Binding-site contacts:
Ligand atom OP2 contacts residue A2 of chain 3.F at 0.2 Å (h-bond).
Ligand atom N6 contacts residue A2 of chain 3.F at 0.2 Å (h-bond).
Ligand atom C8 contacts residue A1 of chain 2.F at 0.2 Å.
Ligand atom OP2 contacts residue A1 of chain 2.F at 0.2 Å (h-bond).
Ligand atom P contacts residue A1 of chain 2.F at 0.1 Å.
Ligand atom C1' contacts residue A2 of chain 3.F at 0.3 Å.
Ligand atom O4' contacts residue A2 of chain 3.F at 0.3 Å (h-bond).
Ligand atom OP3 contacts residue A2 of chain 3.F at 0.3 Å (h-bond).
Ligand atom O4' contacts residue A1 of chain 2.F at 0.3 Å (h-bond).
Ligand atom P contacts residue A2 of chain 3.F at 0.1 Å.
Ligand atom C5 contacts residue A2 of chain 3.F at 0.0 Å.
Ligand atom C2 contacts residue A1 of chain 2.F at 0.1 Å.
Ligand atom OP1 contacts residue A1 of chain 2.F at 0.3 Å (h-bond).
Ligand atom C8 contacts residue A2 of chain 3.F at 0.2 Å.
Ligand atom C4 contacts residue A1 of chain 2.F at 0.1 Å.
Ligand atom N6 contacts residue A1 of chain 2.F at 0.2 Å (h-bond).
Ligand atom C2' contacts residue A1 of chain 2.F at 0.2 Å.
Ligand atom N9 contacts residue A2 of chain 3.F at 0.2 Å (h-bond).
Ligand atom O5' contacts residue A1 of chain 2.F at 0.2 Å (h-bond).
Ligand atom C3' contacts residue A1 of chain 2.F at 0.3 Å.
Ligand atom C6 contacts residue A2 of chain 3.F at 0.1 Å.
Ligand atom N1 contacts residue A1 of chain 2.F at 0.1 Å (h-bond).
Ligand atom N7 contacts residue A1 of chain 2.F at 0.1 Å (h-bond).
Ligand atom N7 contacts residue A2 of chain 3.F at 0.1 Å (h-bond).
Ligand atom C1' contacts residue A1 of chain 2.F at 0.3 Å.
Ligand atom C4' contacts residue A2 of chain 3.F at 0.1 Å.
Ligand atom C3' contacts residue A2 of chain 3.F at 0.3 Å.
Ligand atom N3 contacts residue A1 of chain 2.F at 0.1 Å (h-bond).
Ligand atom C4' contacts residue A1 of chain 2.F at 0.1 Å.
Ligand atom O3' contacts residue A1 of chain 2.F at 0.2 Å (h-bond).
Ligand atom O5' contacts residue A2 of chain 3.F at 0.2 Å (h-bond).
Ligand atom C2 contacts residue A2 of chain 3.F at 0.1 Å.
Ligand atom N3 contacts residue A2 of chain 3.F at 0.1 Å (h-bond).
Ligand atom N1 contacts residue A2 of chain 3.F at 0.1 Å (h-bond).
Ligand atom C2' contacts residue A2 of chain 3.F at 0.2 Å.
Ligand atom C6 contacts residue A1 of chain 2.F at 0.1 Å.
Ligand atom OP1 contacts residue A1 of chain 3.F at 0.2 Å (h-bond).
Ligand atom C5 contacts residue A1 of chain 2.F at 0.0 Å.
Ligand atom N9 contacts residue A1 of chain 2.F at 0.2 Å (h-bond).
Ligand atom C4 contacts residue A2 of chain 3.F at 0.1 Å.

Sequence of chain 3.C:
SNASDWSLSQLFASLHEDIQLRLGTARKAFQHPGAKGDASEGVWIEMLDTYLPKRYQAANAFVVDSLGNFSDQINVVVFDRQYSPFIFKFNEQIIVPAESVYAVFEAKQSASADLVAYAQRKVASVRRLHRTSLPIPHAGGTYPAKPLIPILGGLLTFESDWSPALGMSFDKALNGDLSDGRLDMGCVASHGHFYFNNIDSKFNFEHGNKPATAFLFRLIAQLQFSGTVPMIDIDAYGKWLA

Sequence of chain 1.C:
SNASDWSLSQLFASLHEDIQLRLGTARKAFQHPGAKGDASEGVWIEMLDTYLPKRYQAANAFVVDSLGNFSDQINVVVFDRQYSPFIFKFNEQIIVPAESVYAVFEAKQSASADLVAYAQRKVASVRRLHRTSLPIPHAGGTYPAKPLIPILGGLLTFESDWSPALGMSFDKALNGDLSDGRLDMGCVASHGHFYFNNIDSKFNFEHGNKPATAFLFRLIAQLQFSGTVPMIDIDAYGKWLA

A protein and the small-molecule ligand that binds it are described below.
Small molecule (SMILES): NC1N=CNc2c1ncn2[C@@H]1O[C@H](CO[P](=O)(O)O[C@H]2[C@@H](O)[C@H](n3cnc4c3NC=NC4N)O[C@@H]2COP(=O)(O)O)[C@@H](O)[C@H]1O

Sequence of chain 2.C:
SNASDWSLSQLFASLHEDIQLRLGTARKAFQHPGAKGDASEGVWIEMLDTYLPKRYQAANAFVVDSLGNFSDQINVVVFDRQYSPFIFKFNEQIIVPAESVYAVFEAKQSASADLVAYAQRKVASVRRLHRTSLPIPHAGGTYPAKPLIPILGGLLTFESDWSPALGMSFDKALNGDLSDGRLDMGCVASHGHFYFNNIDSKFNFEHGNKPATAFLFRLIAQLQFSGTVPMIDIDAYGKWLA